Binding-site contacts:
Ligand atom C1' contacts residue DC1 of chain 1.QE at 3.8 Å.
Ligand atom O3' contacts residue HIS413 of chain 1.RA at 4.1 Å.
Ligand atom C8 contacts residue PRO204 of chain 1.RA at 4.1 Å (hydrophobic).
Ligand atom N1 contacts residue PRO414 of chain 1.RA at 3.5 Å (h-bond).
Ligand atom N6 contacts residue PRO416 of chain 1.RA at 3.9 Å.
Ligand atom C2' contacts residue PRO414 of chain 1.RA at 3.5 Å (hydrophobic).
Ligand atom N6 contacts residue GLY420 of chain 1.RA at 4.2 Å.
Ligand atom N3 contacts residue PRO414 of chain 1.RA at 3.9 Å.
Ligand atom P contacts residue DC1 of chain 1.QE at 1.6 Å.
Ligand atom C6 contacts residue PRO414 of chain 1.RA at 3.5 Å (hydrophobic).
Ligand atom C4' contacts residue DC1 of chain 1.QE at 4.1 Å.
Ligand atom C2 contacts residue GLY422 of chain 1.RA at 3.5 Å.
Ligand atom C6 contacts residue GLY422 of chain 1.RA at 3.8 Å.
Ligand atom C2 contacts residue PRO414 of chain 1.RA at 4.1 Å (hydrophobic).
Ligand atom C5 contacts residue PRO204 of chain 1.RA at 3.9 Å (hydrophobic).
Ligand atom N1 contacts residue GLY422 of chain 1.RA at 3.0 Å (h-bond).
Ligand atom N6 contacts residue GLY422 of chain 1.RA at 3.1 Å (h-bond).
Ligand atom N9 contacts residue PRO204 of chain 1.RA at 4.2 Å.
Ligand atom OP1 contacts residue ASN411 of chain 1.SA at 3.6 Å.
Ligand atom O5' contacts residue ASP409 of chain 1.SA at 3.6 Å.
Ligand atom C5 contacts residue PRO414 of chain 1.RA at 4.1 Å (hydrophobic).
Ligand atom N6 contacts residue PRO414 of chain 1.RA at 3.7 Å.
Ligand atom C5' contacts residue DC1 of chain 1.QE at 3.9 Å.
Ligand atom C8 contacts residue HIS413 of chain 1.RA at 3.6 Å.
Ligand atom C4 contacts residue PRO204 of chain 1.RA at 4.0 Å (hydrophobic).
Ligand atom O4' contacts residue DC1 of chain 1.QE at 3.3 Å.
Ligand atom N7 contacts residue SER415 of chain 1.RA at 3.8 Å.
Ligand atom N6 contacts residue SER415 of chain 1.RA at 3.4 Å.
Ligand atom OP2 contacts residue DC1 of chain 1.QE at 2.5 Å (h-bond).
Ligand atom N7 contacts residue PRO204 of chain 1.RA at 4.0 Å.
Ligand atom N6 contacts residue PHE421 of chain 1.RA at 4.1 Å.
Ligand atom N1 contacts residue VAL203 of chain 1.RA at 4.0 Å.
Ligand atom C3' contacts residue HIS413 of chain 1.RA at 3.6 Å.
Ligand atom C2 contacts residue ILE405 of chain 1.RA at 4.1 Å (hydrophobic).
Ligand atom C5' contacts residue ASP409 of chain 1.SA at 4.0 Å.
Ligand atom N7 contacts residue HIS413 of chain 1.RA at 4.0 Å.
Ligand atom OP1 contacts residue DC1 of chain 1.QE at 2.5 Å (h-bond).
Ligand atom C6 contacts residue SER415 of chain 1.RA at 4.0 Å.
Ligand atom O5' contacts residue DC1 of chain 1.QE at 2.5 Å (h-bond).
Ligand atom C5' contacts residue HIS413 of chain 1.RA at 3.7 Å.

Sequence of chain 1.RA:
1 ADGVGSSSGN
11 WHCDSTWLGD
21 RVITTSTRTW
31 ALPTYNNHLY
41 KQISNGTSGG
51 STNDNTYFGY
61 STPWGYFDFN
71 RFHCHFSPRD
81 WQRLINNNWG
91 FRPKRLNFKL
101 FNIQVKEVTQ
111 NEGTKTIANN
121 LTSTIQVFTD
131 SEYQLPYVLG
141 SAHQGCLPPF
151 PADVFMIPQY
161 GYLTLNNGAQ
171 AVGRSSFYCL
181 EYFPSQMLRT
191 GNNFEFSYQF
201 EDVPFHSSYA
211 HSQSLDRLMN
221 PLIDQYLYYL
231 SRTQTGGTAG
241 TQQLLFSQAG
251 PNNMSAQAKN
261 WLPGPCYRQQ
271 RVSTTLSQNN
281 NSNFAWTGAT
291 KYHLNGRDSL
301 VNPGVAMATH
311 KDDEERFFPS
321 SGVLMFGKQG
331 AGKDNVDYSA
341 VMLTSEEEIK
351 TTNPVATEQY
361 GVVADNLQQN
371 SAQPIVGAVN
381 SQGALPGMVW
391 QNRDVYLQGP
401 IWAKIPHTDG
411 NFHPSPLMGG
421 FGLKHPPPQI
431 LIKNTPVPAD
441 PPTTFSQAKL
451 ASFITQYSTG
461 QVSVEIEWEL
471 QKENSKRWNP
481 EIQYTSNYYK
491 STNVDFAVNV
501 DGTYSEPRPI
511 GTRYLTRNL

A small-molecule ligand and the protein it binds are described below.
Small molecule (SMILES): Nc1ncnc2c1ncn2[C@H]1C[C@H](O)[C@@H](COP(=O)(O)O)O1

Sequence of chain 1.SA:
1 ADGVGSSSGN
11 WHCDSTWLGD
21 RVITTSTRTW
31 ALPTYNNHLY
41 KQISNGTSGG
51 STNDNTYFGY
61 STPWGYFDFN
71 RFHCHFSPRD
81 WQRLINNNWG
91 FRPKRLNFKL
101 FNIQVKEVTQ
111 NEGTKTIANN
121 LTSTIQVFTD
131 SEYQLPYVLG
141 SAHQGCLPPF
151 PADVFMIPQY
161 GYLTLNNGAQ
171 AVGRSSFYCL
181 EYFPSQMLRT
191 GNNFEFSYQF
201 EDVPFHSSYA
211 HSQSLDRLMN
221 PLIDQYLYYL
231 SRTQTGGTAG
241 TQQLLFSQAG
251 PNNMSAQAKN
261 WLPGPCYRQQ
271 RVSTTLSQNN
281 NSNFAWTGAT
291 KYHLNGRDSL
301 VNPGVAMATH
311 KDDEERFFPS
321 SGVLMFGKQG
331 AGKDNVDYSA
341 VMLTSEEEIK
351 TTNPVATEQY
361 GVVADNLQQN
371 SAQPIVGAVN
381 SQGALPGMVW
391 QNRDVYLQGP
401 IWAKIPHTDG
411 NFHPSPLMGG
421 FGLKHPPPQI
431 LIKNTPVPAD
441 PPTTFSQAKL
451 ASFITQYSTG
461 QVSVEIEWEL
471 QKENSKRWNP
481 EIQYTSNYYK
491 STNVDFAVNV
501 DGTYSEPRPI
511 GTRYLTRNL